Sequence of chain 1.C:
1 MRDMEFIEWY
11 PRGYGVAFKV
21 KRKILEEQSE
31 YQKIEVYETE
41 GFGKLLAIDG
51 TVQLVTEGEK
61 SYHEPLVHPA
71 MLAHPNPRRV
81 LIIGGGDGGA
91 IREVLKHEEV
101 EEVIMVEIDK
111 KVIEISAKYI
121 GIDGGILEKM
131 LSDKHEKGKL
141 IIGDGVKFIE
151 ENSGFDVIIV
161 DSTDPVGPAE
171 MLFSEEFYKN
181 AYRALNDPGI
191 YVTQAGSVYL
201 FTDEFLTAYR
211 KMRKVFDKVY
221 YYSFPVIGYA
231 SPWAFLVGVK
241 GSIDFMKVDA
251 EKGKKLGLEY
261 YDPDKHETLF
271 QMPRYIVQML

A small-molecule ligand and the protein it binds are described below.
Small molecule (SMILES): CSC[C@H]1O[C@@H](n2cnc3c(N)ncnc32)[C@H](O)[C@@H]1O

Binding-site contacts:
Ligand atom N6 contacts residue PRO168 of chain 1.C at 2.9 Å (h-bond).
Ligand atom C2 contacts residue VAL106 of chain 1.C at 3.4 Å (hydrophobic).
Ligand atom C8 contacts residue ALA169 of chain 1.C at 3.7 Å (hydrophobic).
Ligand atom C4' contacts residue ASP161 of chain 1.C at 3.8 Å.
Ligand atom C2 contacts residue ILE108 of chain 1.C at 3.6 Å (hydrophobic).
Ligand atom N1 contacts residue GLY145 of chain 1.C at 2.9 Å (h-bond).
Ligand atom CS contacts residue ILE48 of chain 1.C at 3.5 Å (hydrophobic).
Ligand atom C1' contacts residue GLU107 of chain 1.C at 3.2 Å.
Ligand atom O4' contacts residue ASP161 of chain 1.C at 3.7 Å.
Ligand atom C5' contacts residue GLY85 of chain 1.C at 3.5 Å.
Ligand atom N7 contacts residue PRO168 of chain 1.C at 3.6 Å.
Ligand atom N7 contacts residue ALA169 of chain 1.C at 3.3 Å.
Ligand atom N3 contacts residue VAL106 of chain 1.C at 3.7 Å.
Ligand atom O3' contacts residue VAL112 of chain 1.C at 3.2 Å.
Ligand atom O3' contacts residue GLU107 of chain 1.C at 2.8 Å (salt-bridge).
Ligand atom C2 contacts residue GLY145 of chain 1.C at 3.5 Å.
Ligand atom C4 contacts residue ILE108 of chain 1.C at 3.6 Å (hydrophobic).
Ligand atom N6 contacts residue ASP144 of chain 1.C at 3.0 Å (salt-bridge).
Ligand atom CS contacts residue GLN53 of chain 1.C at 3.3 Å.
Ligand atom O2' contacts residue GLN32 of chain 1.C at 3.0 Å (h-bond).
Ligand atom N6 contacts residue LEU172 of chain 1.C at 3.7 Å.
Ligand atom C4' contacts residue GLU107 of chain 1.C at 3.3 Å.
Ligand atom C6 contacts residue LEU172 of chain 1.C at 3.8 Å (hydrophobic).
Ligand atom N1 contacts residue ASP144 of chain 1.C at 3.7 Å.
Ligand atom O2' contacts residue GLU107 of chain 1.C at 2.6 Å (salt-bridge).
Ligand atom C5' contacts residue ASP161 of chain 1.C at 3.0 Å.
Ligand atom C4' contacts residue GLY84 of chain 1.C at 3.8 Å.
Ligand atom O2' contacts residue ASP109 of chain 1.C at 3.6 Å.
Ligand atom C2' contacts residue GLU107 of chain 1.C at 3.3 Å.
Ligand atom S5' contacts residue GLY86 of chain 1.C at 3.7 Å.
Ligand atom C8 contacts residue THR163 of chain 1.C at 3.7 Å.
Ligand atom C5 contacts residue ILE108 of chain 1.C at 3.8 Å (hydrophobic).
Ligand atom C2 contacts residue GLY143 of chain 1.C at 3.7 Å.
Ligand atom O4' contacts residue SER162 of chain 1.C at 3.4 Å.
Ligand atom N3 contacts residue ILE108 of chain 1.C at 3.4 Å (h-bond).
Ligand atom C4' contacts residue GLY85 of chain 1.C at 3.7 Å.
Ligand atom C3' contacts residue GLU107 of chain 1.C at 3.5 Å.
Ligand atom O4' contacts residue GLY84 of chain 1.C at 3.5 Å.
Ligand atom S5' contacts residue AG31 of chain 1.J at 3.5 Å.
Ligand atom S5' contacts residue ASP87 of chain 1.C at 3.1 Å (salt-bridge).